Sequence of chain 1.C:
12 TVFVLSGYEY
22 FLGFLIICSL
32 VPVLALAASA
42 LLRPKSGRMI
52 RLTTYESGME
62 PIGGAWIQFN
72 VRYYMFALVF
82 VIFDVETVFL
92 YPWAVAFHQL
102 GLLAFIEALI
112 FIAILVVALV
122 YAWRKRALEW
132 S

A small-molecule ligand and the protein it binds are described below.
Small molecule (SMILES): C[C@@H]1CC[C@@]2(OC1)O[C@H]1[C@@H](O)[C@H]3[C@@H]4CC[C@H]5C[C@@H](O[C@@H]6O[C@H](CO)[C@H](O[C@@H]7O[C@H](CO)[C@@H](O)[C@H](O[C@@H]8OC[C@@H](O)[C@H](O)[C@H]8O)[C@H]7O[C@@H]7O[C@H](CO)[C@H](O)[C@H](O[C@@H]8O[C@H](CO)[C@@H](O)[C@H](O)[C@H]8O)[C@H]7O)[C@H](O)[C@H]6O)[C@H](O)C[C@]5(C)[C@H]4CC[C@]3(C)[C@H]1[C@@H]2C

Sequence of chain 1.B:
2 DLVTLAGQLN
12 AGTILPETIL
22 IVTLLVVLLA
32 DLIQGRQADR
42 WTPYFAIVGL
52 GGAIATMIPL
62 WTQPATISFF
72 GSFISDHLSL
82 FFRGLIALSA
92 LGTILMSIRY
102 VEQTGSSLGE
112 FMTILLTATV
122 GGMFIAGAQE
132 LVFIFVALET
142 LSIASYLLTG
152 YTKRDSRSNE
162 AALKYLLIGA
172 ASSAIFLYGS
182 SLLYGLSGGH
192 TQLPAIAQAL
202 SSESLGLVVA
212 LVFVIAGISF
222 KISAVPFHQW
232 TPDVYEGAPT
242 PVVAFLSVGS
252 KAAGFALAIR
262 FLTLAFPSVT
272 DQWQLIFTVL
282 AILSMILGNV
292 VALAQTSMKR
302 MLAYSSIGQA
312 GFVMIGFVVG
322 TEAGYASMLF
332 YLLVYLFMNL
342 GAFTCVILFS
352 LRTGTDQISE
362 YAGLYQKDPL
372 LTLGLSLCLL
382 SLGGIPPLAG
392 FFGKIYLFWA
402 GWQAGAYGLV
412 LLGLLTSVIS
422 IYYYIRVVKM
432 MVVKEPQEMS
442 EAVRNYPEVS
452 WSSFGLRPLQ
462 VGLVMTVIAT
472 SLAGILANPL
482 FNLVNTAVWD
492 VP

Binding-site contacts:
Ligand atom C81 contacts residue ILE34 of chain 1.B at 3.0 Å (hydrophobic).
Ligand atom C08 contacts residue VAL121 of chain 1.C at 3.7 Å (hydrophobic).
Ligand atom C22 contacts residue ILE34 of chain 1.B at 4.1 Å (hydrophobic).
Ligand atom O84 contacts residue VAL121 of chain 1.C at 4.0 Å.
Ligand atom C11 contacts residue VAL121 of chain 1.C at 4.1 Å (hydrophobic).
Ligand atom C11 contacts residue AJP1 of chain 1.PA at 4.2 Å.
Ligand atom C11 contacts residue ILE34 of chain 1.B at 4.0 Å (hydrophobic).
Ligand atom O82 contacts residue LEU30 of chain 1.B at 4.1 Å.
Ligand atom O82 contacts residue LEU33 of chain 1.B at 3.8 Å.
Ligand atom C18 contacts residue AJP1 of chain 1.PA at 3.9 Å.
Ligand atom C83 contacts residue LEU30 of chain 1.B at 4.2 Å (hydrophobic).
Ligand atom C21 contacts residue ILE34 of chain 1.B at 4.0 Å (hydrophobic).
Ligand atom C12 contacts residue ILE34 of chain 1.B at 4.1 Å (hydrophobic).
Ligand atom C02 contacts residue VAL117 of chain 1.C at 4.3 Å (hydrophobic).
Ligand atom C04 contacts residue LEU30 of chain 1.B at 3.7 Å (hydrophobic).
Ligand atom C19 contacts residue ARG125 of chain 1.C at 2.8 Å.
Ligand atom O82 contacts residue ILE34 of chain 1.B at 3.5 Å.
Ligand atom C80 contacts residue ILE34 of chain 1.B at 1.6 Å (hydrophobic).
Ligand atom C24 contacts residue ARG125 of chain 1.C at 2.5 Å.
Ligand atom C10 contacts residue VAL121 of chain 1.C at 2.9 Å (hydrophobic).
Ligand atom C01 contacts residue ALA114 of chain 1.C at 4.1 Å (hydrophobic).
Ligand atom C20 contacts residue ILE34 of chain 1.B at 3.0 Å (hydrophobic).
Ligand atom C23 contacts residue ARG125 of chain 1.C at 3.8 Å.
Ligand atom C17 contacts residue AJP1 of chain 1.PA at 3.5 Å.
Ligand atom C15 contacts residue ILE34 of chain 1.B at 3.4 Å (hydrophobic).
Ligand atom C18 contacts residue ILE34 of chain 1.B at 3.5 Å (hydrophobic).
Ligand atom C16 contacts residue ILE34 of chain 1.B at 2.9 Å (hydrophobic).
Ligand atom O82 contacts residue VAL121 of chain 1.C at 3.4 Å.
Ligand atom C14 contacts residue ILE34 of chain 1.B at 3.9 Å (hydrophobic).
Ligand atom C17 contacts residue ARG125 of chain 1.C at 3.9 Å.
Ligand atom C18 contacts residue ARG125 of chain 1.C at 2.5 Å.
Ligand atom C03 contacts residue VAL118 of chain 1.C at 3.4 Å (hydrophobic).
Ligand atom C24 contacts residue ILE34 of chain 1.B at 4.2 Å (hydrophobic).
Ligand atom C18 contacts residue LEU33 of chain 1.B at 4.0 Å (hydrophobic).
Ligand atom C19 contacts residue ILE34 of chain 1.B at 3.7 Å (hydrophobic).
Ligand atom C08 contacts residue LEU30 of chain 1.B at 3.9 Å (hydrophobic).
Ligand atom C01 contacts residue VAL117 of chain 1.C at 3.0 Å (hydrophobic).
Ligand atom O09 contacts residue LEU30 of chain 1.B at 3.9 Å.
Ligand atom O09 contacts residue VAL121 of chain 1.C at 3.4 Å.
Ligand atom C17 contacts residue ILE34 of chain 1.B at 3.6 Å (hydrophobic).